Sequence of chain 1.Z:
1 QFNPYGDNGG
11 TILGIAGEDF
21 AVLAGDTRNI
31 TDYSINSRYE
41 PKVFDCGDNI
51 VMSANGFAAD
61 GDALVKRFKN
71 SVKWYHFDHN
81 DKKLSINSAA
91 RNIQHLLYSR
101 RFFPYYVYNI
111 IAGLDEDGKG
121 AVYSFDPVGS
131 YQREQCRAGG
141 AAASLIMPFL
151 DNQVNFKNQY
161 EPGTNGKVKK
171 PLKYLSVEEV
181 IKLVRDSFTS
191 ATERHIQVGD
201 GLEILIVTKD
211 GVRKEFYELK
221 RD

A protein and the small-molecule ligand that binds it are described below.
Small molecule (SMILES): CC1=C(C(=O)N[C@H](C)C(=O)N[C@@H](Cc2c[nH]c3ccccc23)C(=O)N[C@@H](CC2CCCCC2)C(=O)[C@H](C)CO)Cc2ccccc21

Sequence of chain 1.Y:
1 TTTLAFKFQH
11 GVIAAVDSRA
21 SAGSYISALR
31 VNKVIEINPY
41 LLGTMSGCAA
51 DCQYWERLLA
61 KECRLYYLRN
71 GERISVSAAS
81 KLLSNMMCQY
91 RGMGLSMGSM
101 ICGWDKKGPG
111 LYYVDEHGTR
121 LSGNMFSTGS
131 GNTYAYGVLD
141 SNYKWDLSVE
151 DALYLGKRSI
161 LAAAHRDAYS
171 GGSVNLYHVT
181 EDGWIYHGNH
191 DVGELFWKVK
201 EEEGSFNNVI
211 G

Binding-site contacts:
Ligand atom C31 contacts residue THR1 of chain 1.Y at 1.4 Å.
Ligand atom N15 contacts residue SER21 of chain 1.Y at 3.3 Å (h-bond).
Ligand atom C39 contacts residue THR1 of chain 1.Y at 2.5 Å.
Ligand atom C52 contacts residue SER130 of chain 1.Z at 3.6 Å.
Ligand atom O40 contacts residue THR1 of chain 1.Y at 3.1 Å (h-bond).
Ligand atom C37 contacts residue THR1 of chain 1.Y at 1.5 Å.
Ligand atom C41 contacts residue LYS33 of chain 1.Y at 3.6 Å.
Ligand atom C44 contacts residue ALA49 of chain 1.Y at 3.4 Å (hydrophobic).
Ligand atom C30 contacts residue THR1 of chain 1.Y at 2.8 Å.
Ligand atom N28 contacts residue THR1 of chain 1.Y at 3.7 Å.
Ligand atom C65 contacts residue GLY47 of chain 1.Y at 3.5 Å.
Ligand atom C39 contacts residue MES1 of chain 1.OA at 3.3 Å.
Ligand atom N28 contacts residue GLY47 of chain 1.Y at 3.2 Å (h-bond).
Ligand atom C38 contacts residue THR1 of chain 1.Y at 2.5 Å.
Ligand atom C55 contacts residue SER124 of chain 1.Z at 3.6 Å.
Ligand atom O32 contacts residue SER46 of chain 1.Y at 3.6 Å.
Ligand atom C46 contacts residue MET45 of chain 1.Y at 3.6 Å (hydrophobic).
Ligand atom C38 contacts residue TYR169 of chain 1.Y at 3.1 Å (hydrophobic).
Ligand atom O32 contacts residue THR1 of chain 1.Y at 2.4 Å (h-bond).
Ligand atom O32 contacts residue MES1 of chain 1.OA at 3.2 Å (h-bond).
Ligand atom C54 contacts residue TYR131 of chain 1.Z at 3.7 Å (hydrophobic).
Ligand atom O27 contacts residue ALA20 of chain 1.Y at 3.3 Å.
Ligand atom C38 contacts residue ARG19 of chain 1.Y at 3.4 Å.
Ligand atom C54 contacts residue GLN132 of chain 1.Z at 3.7 Å.
Ligand atom C29 contacts residue THR1 of chain 1.Y at 2.4 Å.
Ligand atom O40 contacts residue MES1 of chain 1.OA at 3.5 Å.
Ligand atom O40 contacts residue SER21 of chain 1.Y at 3.2 Å (h-bond).
Ligand atom C51 contacts residue SER130 of chain 1.Z at 3.4 Å.
Ligand atom O32 contacts residue GLY47 of chain 1.Y at 3.5 Å (h-bond).
Ligand atom C38 contacts residue LYS33 of chain 1.Y at 3.6 Å.
Ligand atom O3 contacts residue SER27 of chain 1.Y at 3.4 Å (h-bond).
Ligand atom C56 contacts residue SER124 of chain 1.Z at 3.4 Å.
Ligand atom C31 contacts residue LYS33 of chain 1.Y at 3.7 Å.
Ligand atom C53 contacts residue SER130 of chain 1.Z at 3.7 Å.
Ligand atom C16 contacts residue GLY47 of chain 1.Y at 3.4 Å.
Ligand atom C63 contacts residue SER21 of chain 1.Y at 3.5 Å.
Ligand atom O27 contacts residue SER21 of chain 1.Y at 3.5 Å (h-bond).
Ligand atom C11 contacts residue SER21 of chain 1.Y at 3.5 Å.
Ligand atom O14 contacts residue ALA49 of chain 1.Y at 3.2 Å (h-bond).
Ligand atom C43 contacts residue ALA49 of chain 1.Y at 3.7 Å (hydrophobic).